Binding-site contacts:
Ligand atom O3P contacts residue ASN228 of chain 1.A at 2.6 Å (h-bond).
Ligand atom C3 contacts residue ILE317 of chain 1.A at 3.3 Å (hydrophobic).
Ligand atom O1 contacts residue GLY319 of chain 1.A at 3.0 Å (h-bond).
Ligand atom C6 contacts residue ASN228 of chain 1.A at 3.6 Å.
Ligand atom O1 contacts residue HIS260 of chain 1.A at 2.8 Å (h-bond).
Ligand atom O4 contacts residue THR316 of chain 1.A at 3.3 Å.
Ligand atom O1P contacts residue ARG235 of chain 1.B at 3.0 Å (salt-bridge).
Ligand atom C4 contacts residue ILE317 of chain 1.A at 3.2 Å (hydrophobic).
Ligand atom O3 contacts residue ALA149 of chain 1.A at 3.1 Å (h-bond).
Ligand atom C8 contacts residue CD1 of chain 1.E at 3.6 Å.
Ligand atom O3P contacts residue PHE227 of chain 1.A at 3.5 Å (h-bond).
Ligand atom C8 contacts residue LEU297 of chain 1.A at 3.8 Å (hydrophobic).
Ligand atom P contacts residue ALA229 of chain 1.A at 3.5 Å.
Ligand atom C1 contacts residue HIS260 of chain 1.A at 3.7 Å.
Ligand atom P contacts residue ARG235 of chain 1.B at 3.5 Å.
Ligand atom N2 contacts residue CD1 of chain 1.E at 3.1 Å.
Ligand atom O3 contacts residue CYS147 of chain 1.A at 3.6 Å (h-bond).
Ligand atom O5 contacts residue HIS260 of chain 1.A at 3.4 Å.
Ligand atom C5 contacts residue ILE317 of chain 1.A at 3.2 Å (hydrophobic).
Ligand atom O5 contacts residue ASN228 of chain 1.A at 3.4 Å.
Ligand atom C8 contacts residue HIS150 of chain 1.A at 3.9 Å.
Ligand atom O3P contacts residue ARG235 of chain 1.B at 2.8 Å.
Ligand atom O2P contacts residue ALA229 of chain 1.A at 2.8 Å (h-bond).
Ligand atom O7 contacts residue HIS150 of chain 1.A at 3.1 Å.
Ligand atom O7 contacts residue CYS147 of chain 1.A at 3.8 Å.
Ligand atom C7 contacts residue CD1 of chain 1.E at 2.8 Å.
Ligand atom O7 contacts residue HIS204 of chain 1.A at 3.0 Å.
Ligand atom O2P contacts residue ASN228 of chain 1.A at 3.8 Å.
Ligand atom C2 contacts residue CD1 of chain 1.E at 3.4 Å.
Ligand atom O1 contacts residue ILE317 of chain 1.A at 3.8 Å.
Ligand atom O1 contacts residue ALA318 of chain 1.A at 3.5 Å.
Ligand atom C8 contacts residue ALA318 of chain 1.A at 3.6 Å (hydrophobic).
Ligand atom C8 contacts residue ALA149 of chain 1.A at 3.9 Å (hydrophobic).
Ligand atom O7 contacts residue CD1 of chain 1.E at 2.7 Å.
Ligand atom O6 contacts residue ALA229 of chain 1.A at 3.3 Å (h-bond).
Ligand atom O6 contacts residue ASN228 of chain 1.A at 3.8 Å.
Ligand atom O3P contacts residue ALA229 of chain 1.A at 3.8 Å.
Ligand atom O4 contacts residue ILE317 of chain 1.A at 2.8 Å (h-bond).
Ligand atom O3 contacts residue GLY148 of chain 1.A at 3.1 Å.
Ligand atom N2 contacts residue ALA318 of chain 1.A at 3.7 Å.

The protein below binds the small molecule below.
Small molecule (SMILES): CC(=O)N[C@@H]1[C@@H](O)[C@H](O)[C@@H](COP(=O)(O)O)O[C@@H]1O

Sequence of chain 1.B:
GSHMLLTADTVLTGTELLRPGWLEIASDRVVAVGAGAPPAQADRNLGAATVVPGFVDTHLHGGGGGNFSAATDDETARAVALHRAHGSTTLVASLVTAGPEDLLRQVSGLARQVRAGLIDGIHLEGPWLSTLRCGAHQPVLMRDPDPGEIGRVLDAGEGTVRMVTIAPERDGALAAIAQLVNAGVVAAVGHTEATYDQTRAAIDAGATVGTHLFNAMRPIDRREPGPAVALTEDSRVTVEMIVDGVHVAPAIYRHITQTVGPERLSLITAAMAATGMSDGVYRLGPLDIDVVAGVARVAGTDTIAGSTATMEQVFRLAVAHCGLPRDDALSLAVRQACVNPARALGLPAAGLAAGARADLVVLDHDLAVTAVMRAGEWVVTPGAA

Sequence of chain 1.A:
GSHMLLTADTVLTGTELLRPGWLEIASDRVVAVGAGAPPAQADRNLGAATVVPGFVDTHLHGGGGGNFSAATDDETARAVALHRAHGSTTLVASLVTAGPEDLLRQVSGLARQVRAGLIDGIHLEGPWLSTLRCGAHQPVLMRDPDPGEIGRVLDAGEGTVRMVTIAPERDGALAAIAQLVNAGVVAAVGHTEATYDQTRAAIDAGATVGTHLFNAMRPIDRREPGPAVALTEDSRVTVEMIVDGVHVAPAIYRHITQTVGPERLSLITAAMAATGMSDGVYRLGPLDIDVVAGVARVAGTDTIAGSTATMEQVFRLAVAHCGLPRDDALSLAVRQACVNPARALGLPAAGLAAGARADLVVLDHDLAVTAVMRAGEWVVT